Binding-site contacts:
Ligand atom O05 contacts residue ALA320 of chain 1.B at 3.2 Å.
Ligand atom C02 contacts residue THR557 of chain 1.B at 4.0 Å.
Ligand atom C10 contacts residue THR501 of chain 1.B at 3.7 Å.
Ligand atom O15 contacts residue ASN358 of chain 1.B at 2.7 Å (h-bond).
Ligand atom C11 contacts residue HIS356 of chain 1.B at 3.7 Å.
Ligand atom O14 contacts residue HIS356 of chain 1.B at 4.1 Å.
Ligand atom C08 contacts residue ILE500 of chain 1.B at 3.9 Å (hydrophobic).
Ligand atom O14 contacts residue THR501 of chain 1.B at 3.0 Å (h-bond).
Ligand atom C09 contacts residue PHE171 of chain 1.B at 3.9 Å (hydrophobic).
Ligand atom S13 contacts residue ASN436 of chain 1.B at 3.7 Å.
Ligand atom O16 contacts residue HIS252 of chain 1.B at 3.7 Å.
Ligand atom C11 contacts residue HIS252 of chain 1.B at 3.6 Å.
Ligand atom O06 contacts residue ILE500 of chain 1.B at 3.6 Å.
Ligand atom C03 contacts residue ILE500 of chain 1.B at 3.7 Å (hydrophobic).
Ligand atom O12 contacts residue HIS356 of chain 1.B at 2.7 Å (h-bond).
Ligand atom C04 contacts residue ILE500 of chain 1.B at 3.5 Å (hydrophobic).
Ligand atom O15 contacts residue ARG374 of chain 1.B at 4.1 Å.
Ligand atom C17 contacts residue ILE500 of chain 1.B at 4.0 Å (hydrophobic).
Ligand atom S13 contacts residue HIS252 of chain 1.B at 3.5 Å (h-bond).
Ligand atom O12 contacts residue HIS252 of chain 1.B at 2.8 Å (h-bond).
Ligand atom O16 contacts residue ASN436 of chain 1.B at 3.1 Å (h-bond).
Ligand atom S13 contacts residue THR501 of chain 1.B at 3.6 Å (h-bond).
Ligand atom O16 contacts residue TYR559 of chain 1.B at 3.5 Å.
Ligand atom O16 contacts residue THR501 of chain 1.B at 2.9 Å.
Ligand atom C01 contacts residue THR557 of chain 1.B at 3.5 Å.
Ligand atom C10 contacts residue PHE171 of chain 1.B at 4.0 Å (hydrophobic).
Ligand atom C09 contacts residue THR501 of chain 1.B at 4.0 Å.
Ligand atom C10 contacts residue HIS252 of chain 1.B at 3.6 Å.
Ligand atom C17 contacts residue HIS356 of chain 1.B at 4.0 Å.
Ligand atom S13 contacts residue HIS356 of chain 1.B at 3.5 Å (h-bond).
Ligand atom C01 contacts residue TYR208 of chain 1.B at 3.4 Å (hydrophobic).
Ligand atom O15 contacts residue ASN436 of chain 1.B at 3.3 Å (h-bond).
Ligand atom O14 contacts residue ILE500 of chain 1.B at 3.5 Å.
Ligand atom O14 contacts residue ARG374 of chain 1.B at 3.7 Å.
Ligand atom C07 contacts residue ILE500 of chain 1.B at 3.8 Å (hydrophobic).
Ligand atom C02 contacts residue ILE500 of chain 1.B at 3.9 Å (hydrophobic).
Ligand atom C04 contacts residue ALA320 of chain 1.B at 4.1 Å (hydrophobic).
Ligand atom O15 contacts residue HIS252 of chain 1.B at 3.6 Å (h-bond).
Ligand atom O05 contacts residue ILE500 of chain 1.B at 3.8 Å.
Ligand atom O15 contacts residue HIS356 of chain 1.B at 3.2 Å (h-bond).

Sequence of chain 1.B:
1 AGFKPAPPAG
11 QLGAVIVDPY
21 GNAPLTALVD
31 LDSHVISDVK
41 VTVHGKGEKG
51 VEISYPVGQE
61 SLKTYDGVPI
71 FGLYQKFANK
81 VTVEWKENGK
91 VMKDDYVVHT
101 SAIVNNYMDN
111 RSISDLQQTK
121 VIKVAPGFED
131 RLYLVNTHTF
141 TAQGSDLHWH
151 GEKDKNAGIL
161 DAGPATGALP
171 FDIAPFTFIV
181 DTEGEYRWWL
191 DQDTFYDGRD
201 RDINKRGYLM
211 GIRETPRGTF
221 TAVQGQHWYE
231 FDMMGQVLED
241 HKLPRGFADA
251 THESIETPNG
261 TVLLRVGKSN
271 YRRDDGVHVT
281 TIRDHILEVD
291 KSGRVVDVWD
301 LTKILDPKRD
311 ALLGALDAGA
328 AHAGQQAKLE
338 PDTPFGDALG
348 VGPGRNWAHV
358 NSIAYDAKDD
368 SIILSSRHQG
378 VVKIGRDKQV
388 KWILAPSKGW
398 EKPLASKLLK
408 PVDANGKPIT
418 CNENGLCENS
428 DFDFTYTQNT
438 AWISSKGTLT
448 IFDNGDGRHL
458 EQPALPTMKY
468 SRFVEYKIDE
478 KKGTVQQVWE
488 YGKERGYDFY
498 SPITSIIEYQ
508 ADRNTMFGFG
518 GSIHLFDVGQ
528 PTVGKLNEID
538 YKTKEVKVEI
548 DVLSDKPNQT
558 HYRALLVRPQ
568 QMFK

This protein binds this small molecule.
Small molecule (SMILES): Cc1cc(=O)oc2cc(OS(=O)(=O)O)ccc12